Sequence of chain 1.B:
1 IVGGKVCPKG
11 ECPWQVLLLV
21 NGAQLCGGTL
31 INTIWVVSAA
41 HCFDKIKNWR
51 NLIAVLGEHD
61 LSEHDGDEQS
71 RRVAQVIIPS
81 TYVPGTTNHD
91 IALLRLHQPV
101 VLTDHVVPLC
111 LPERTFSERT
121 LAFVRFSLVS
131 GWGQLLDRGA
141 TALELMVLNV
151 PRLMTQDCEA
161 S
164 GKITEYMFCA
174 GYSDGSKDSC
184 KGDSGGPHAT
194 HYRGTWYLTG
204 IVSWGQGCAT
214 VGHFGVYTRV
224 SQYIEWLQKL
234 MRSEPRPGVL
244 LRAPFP

The small molecule below binds the protein below.
Small molecule (SMILES): NC(=[NH2+])NCCC[C@H](NC(=O)[C@H](Cc1ccccc1)NC(=O)[C@H](N)Cc1ccccc1)[C@H](O)CCl

Binding-site contacts:
Ligand atom NH1 contacts residue GLY218 of chain 1.B at 3.7 Å.
Ligand atom C3 contacts residue HIS41 of chain 1.B at 0.9 Å.
Ligand atom CE2 contacts residue THR87 of chain 1.B at 3.8 Å.
Ligand atom O1 contacts residue LYS184 of chain 1.B at 3.4 Å.
Ligand atom NH1 contacts residue SER182 of chain 1.B at 2.8 Å (h-bond).
Ligand atom CZ2 contacts residue SER182 of chain 1.B at 3.2 Å.
Ligand atom CE21 contacts residue GLY85 of chain 1.B at 3.7 Å.
Ligand atom CE11 contacts residue THR87 of chain 1.B at 3.6 Å.
Ligand atom NH2 contacts residue GLY210 of chain 1.B at 3.7 Å.
Ligand atom CB2 contacts residue SER206 of chain 1.B at 3.3 Å.
Ligand atom CA2 contacts residue SER206 of chain 1.B at 3.5 Å.
Ligand atom CZ1 contacts residue THR86 of chain 1.B at 3.5 Å.
Ligand atom O2 contacts residue HIS41 of chain 1.B at 3.0 Å (h-bond).
Ligand atom NH1 contacts residue ASP181 of chain 1.B at 3.7 Å.
Ligand atom CA2 contacts residue HIS41 of chain 1.B at 3.1 Å.
Ligand atom CB contacts residue GLY208 of chain 1.B at 3.6 Å.
Ligand atom O contacts residue TRP207 of chain 1.B at 3.2 Å.
Ligand atom C contacts residue GLY208 of chain 1.B at 3.3 Å.
Ligand atom O2 contacts residue SER187 of chain 1.B at 1.2 Å (h-bond).
Ligand atom CG contacts residue GLY208 of chain 1.B at 3.6 Å.
Ligand atom NH2 contacts residue SER182 of chain 1.B at 3.2 Å (h-bond).
Ligand atom O contacts residue GLY208 of chain 1.B at 2.8 Å (h-bond).
Ligand atom N contacts residue GLY210 of chain 1.B at 3.6 Å (h-bond).
Ligand atom CG2 contacts residue SER206 of chain 1.B at 3.7 Å.
Ligand atom N2 contacts residue SER187 of chain 1.B at 3.8 Å.
Ligand atom CA2 contacts residue SER187 of chain 1.B at 2.4 Å.
Ligand atom C2 contacts residue HIS41 of chain 1.B at 2.1 Å.
Ligand atom CD1 contacts residue GLY208 of chain 1.B at 3.5 Å.
Ligand atom N2 contacts residue SER206 of chain 1.B at 2.9 Å (h-bond).
Ligand atom CA contacts residue GLY208 of chain 1.B at 2.7 Å.
Ligand atom CB2 contacts residue SER187 of chain 1.B at 2.9 Å.
Ligand atom N2 contacts residue HIS41 of chain 1.B at 3.1 Å (h-bond).
Ligand atom CZ contacts residue TRP207 of chain 1.B at 3.6 Å (hydrophobic).
Ligand atom CE11 contacts residue THR86 of chain 1.B at 3.2 Å.
Ligand atom C2 contacts residue SER187 of chain 1.B at 1.6 Å.
Ligand atom CZ1 contacts residue GLY85 of chain 1.B at 3.3 Å.
Ligand atom N contacts residue GLY208 of chain 1.B at 1.3 Å (h-bond).
Ligand atom N contacts residue GLN209 of chain 1.B at 3.5 Å (h-bond).
Ligand atom C3 contacts residue SER187 of chain 1.B at 2.8 Å.
Ligand atom NH2 contacts residue ASP181 of chain 1.B at 3.1 Å (salt-bridge).